This small molecule binds to this protein.
Small molecule (SMILES): OCCCO

Sequence of chain 1.B:
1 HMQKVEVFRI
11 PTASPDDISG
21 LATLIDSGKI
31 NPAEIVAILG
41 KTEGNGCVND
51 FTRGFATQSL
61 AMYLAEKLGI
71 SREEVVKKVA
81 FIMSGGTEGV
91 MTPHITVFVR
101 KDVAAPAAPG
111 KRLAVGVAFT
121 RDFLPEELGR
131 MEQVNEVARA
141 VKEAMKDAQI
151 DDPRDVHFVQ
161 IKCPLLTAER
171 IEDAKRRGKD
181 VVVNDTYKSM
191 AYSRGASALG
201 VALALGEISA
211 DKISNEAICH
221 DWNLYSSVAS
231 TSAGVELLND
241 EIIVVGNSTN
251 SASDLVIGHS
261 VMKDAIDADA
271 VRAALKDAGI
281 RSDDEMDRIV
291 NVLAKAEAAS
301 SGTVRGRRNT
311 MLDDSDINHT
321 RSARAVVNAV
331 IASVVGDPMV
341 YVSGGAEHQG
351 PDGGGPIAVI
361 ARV

Binding-site contacts:
Ligand atom C1 contacts residue ASN223 of chain 1.B at 4.4 Å.
Ligand atom O3 contacts residue TYR225 of chain 1.B at 2.9 Å (h-bond).
Ligand atom C2 contacts residue ASN223 of chain 1.B at 4.3 Å.
Ligand atom C3 contacts residue TYR225 of chain 1.B at 3.4 Å (hydrophobic).
Ligand atom C2 contacts residue TYR225 of chain 1.B at 3.3 Å (hydrophobic).
Ligand atom O1 contacts residue TYR225 of chain 1.B at 3.2 Å.
Ligand atom C3 contacts residue GLU207 of chain 1.B at 4.4 Å.
Ligand atom C3 contacts residue LEU224 of chain 1.B at 4.1 Å (hydrophobic).
Ligand atom O3 contacts residue LEU224 of chain 1.B at 3.2 Å.
Ligand atom O1 contacts residue ASN223 of chain 1.B at 3.8 Å.
Ligand atom C3 contacts residue ASN223 of chain 1.B at 3.4 Å.
Ligand atom O3 contacts residue ASN223 of chain 1.B at 2.1 Å (h-bond).
Ligand atom C2 contacts residue GLU207 of chain 1.B at 4.5 Å.
Ligand atom C3 contacts residue ILE208 of chain 1.B at 3.7 Å (hydrophobic).
Ligand atom O3 contacts residue ILE208 of chain 1.B at 4.4 Å.
Ligand atom C1 contacts residue TYR225 of chain 1.B at 4.2 Å (hydrophobic).